The protein below binds the small molecule below.
Small molecule (SMILES): C[C@@H](O)CCO

Sequence of chain 1.D:
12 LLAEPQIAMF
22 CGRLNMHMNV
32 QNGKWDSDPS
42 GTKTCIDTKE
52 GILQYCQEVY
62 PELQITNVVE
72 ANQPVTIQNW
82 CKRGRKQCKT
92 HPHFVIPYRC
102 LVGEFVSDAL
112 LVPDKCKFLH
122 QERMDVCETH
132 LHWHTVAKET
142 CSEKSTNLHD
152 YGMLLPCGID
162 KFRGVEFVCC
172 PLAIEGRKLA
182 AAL

Binding-site contacts:
Ligand atom C2 contacts residue CYS158 of chain 1.D at 4.4 Å (hydrophobic).
Ligand atom C3 contacts residue GLY159 of chain 1.D at 4.2 Å.
Ligand atom O3 contacts residue THR67 of chain 1.D at 3.6 Å.
Ligand atom O3 contacts residue GLY159 of chain 1.D at 4.2 Å.
Ligand atom O1 contacts residue PRO157 of chain 1.D at 3.6 Å (h-bond).
Ligand atom C3 contacts residue ASN68 of chain 1.D at 4.4 Å.
Ligand atom O3 contacts residue ILE160 of chain 1.D at 4.3 Å.
Ligand atom C2 contacts residue GLY159 of chain 1.D at 3.8 Å.
Ligand atom C1 contacts residue PRO157 of chain 1.D at 4.0 Å (hydrophobic).
Ligand atom O3 contacts residue ASN68 of chain 1.D at 3.6 Å.
Ligand atom O1 contacts residue GLY159 of chain 1.D at 3.8 Å.
Ligand atom C4 contacts residue GLY159 of chain 1.D at 3.4 Å.
Ligand atom C2 contacts residue ASN68 of chain 1.D at 4.0 Å.
Ligand atom O1 contacts residue CYS158 of chain 1.D at 3.6 Å.
Ligand atom C1 contacts residue GLY159 of chain 1.D at 4.4 Å.
Ligand atom C4 contacts residue ILE160 of chain 1.D at 4.0 Å (hydrophobic).